Binding-site contacts:
Ligand atom N contacts residue MET112 of chain 1.A at 3.0 Å (h-bond).
Ligand atom C19 contacts residue GLN118 of chain 1.A at 3.6 Å.
Ligand atom N2 contacts residue GLN118 of chain 1.A at 3.1 Å (h-bond).
Ligand atom C22 contacts residue GLN118 of chain 1.A at 3.4 Å.
Ligand atom C13 contacts residue ILE33 of chain 1.A at 3.5 Å (hydrophobic).
Ligand atom C23 contacts residue GLN118 of chain 1.A at 3.2 Å.
Ligand atom C12 contacts residue ASN115 of chain 1.A at 3.5 Å.
Ligand atom C contacts residue MET109 of chain 1.A at 3.5 Å (hydrophobic).
Ligand atom F contacts residue VAL108 of chain 1.A at 3.2 Å.
Ligand atom C8 contacts residue GLU110 of chain 1.A at 3.6 Å.
Ligand atom C20 contacts residue CYS117 of chain 1.A at 3.3 Å (hydrophobic).
Ligand atom C22 contacts residue CYS117 of chain 1.A at 1.8 Å (hydrophobic).
Ligand atom C29 contacts residue ASN157 of chain 1.A at 3.5 Å.
Ligand atom O contacts residue CYS117 of chain 1.A at 3.1 Å (h-bond).
Ligand atom C31 contacts residue ALA54 of chain 1.A at 3.4 Å (hydrophobic).
Ligand atom C10 contacts residue MET112 of chain 1.A at 3.4 Å (hydrophobic).
Ligand atom N contacts residue ALA54 of chain 1.A at 3.6 Å.
Ligand atom C21 contacts residue CYS117 of chain 1.A at 2.8 Å (hydrophobic).
Ligand atom C20 contacts residue GLN118 of chain 1.A at 3.6 Å.
Ligand atom C24 contacts residue ASP113 of chain 1.A at 3.5 Å.
Ligand atom F contacts residue LEU107 of chain 1.A at 3.1 Å.
Ligand atom O contacts residue ASN115 of chain 1.A at 2.9 Å (h-bond).
Ligand atom C29 contacts residue SER156 of chain 1.A at 3.3 Å.
Ligand atom C25 contacts residue ILE33 of chain 1.A at 3.7 Å (hydrophobic).
Ligand atom C15 contacts residue GLN118 of chain 1.A at 3.6 Å.
Ligand atom N4 contacts residue LEU169 of chain 1.A at 3.7 Å.
Ligand atom S contacts residue EDO1 of chain 1.H at 3.5 Å (h-bond).
Ligand atom N1 contacts residue MET112 of chain 1.A at 3.0 Å (h-bond).
Ligand atom N3 contacts residue GLN118 of chain 1.A at 3.6 Å.
Ligand atom F contacts residue LEU89 of chain 1.A at 3.3 Å.
Ligand atom C27 contacts residue ASN115 of chain 1.A at 3.2 Å.
Ligand atom C8 contacts residue ALA54 of chain 1.A at 3.4 Å (hydrophobic).
Ligand atom C12 contacts residue ALA114 of chain 1.A at 3.6 Å (hydrophobic).
Ligand atom C31 contacts residue MET109 of chain 1.A at 3.5 Å (hydrophobic).
Ligand atom F contacts residue MET109 of chain 1.A at 3.5 Å.
Ligand atom C24 contacts residue ILE33 of chain 1.A at 3.5 Å (hydrophobic).
Ligand atom O1 contacts residue ILE33 of chain 1.A at 3.7 Å.
Ligand atom N5 contacts residue LYS56 of chain 1.A at 3.0 Å (salt-bridge).
Ligand atom C7 contacts residue MET109 of chain 1.A at 3.6 Å (hydrophobic).
Ligand atom C25 contacts residue MET112 of chain 1.A at 3.4 Å (hydrophobic).

Sequence of chain 1.A:
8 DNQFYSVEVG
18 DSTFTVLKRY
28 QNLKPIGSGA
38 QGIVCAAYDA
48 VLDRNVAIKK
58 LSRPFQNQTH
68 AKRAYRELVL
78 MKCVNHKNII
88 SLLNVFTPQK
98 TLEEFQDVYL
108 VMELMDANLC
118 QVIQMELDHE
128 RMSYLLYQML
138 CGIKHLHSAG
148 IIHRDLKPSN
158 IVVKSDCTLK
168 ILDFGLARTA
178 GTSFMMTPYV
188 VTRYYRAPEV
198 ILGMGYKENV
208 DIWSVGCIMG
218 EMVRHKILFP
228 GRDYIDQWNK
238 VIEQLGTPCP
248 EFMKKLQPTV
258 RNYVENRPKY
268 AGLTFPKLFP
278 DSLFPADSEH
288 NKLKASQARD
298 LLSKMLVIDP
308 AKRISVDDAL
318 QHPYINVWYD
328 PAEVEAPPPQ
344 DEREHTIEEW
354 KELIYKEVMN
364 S

This protein binds this small molecule.
Small molecule (SMILES): CCC(=O)Nc1cccc(C(=O)Nc2ccc(Nc3cc(-c4c(-c5ccc(F)cc5)nc(SC)n4C)ccn3)cc2)c1